Sequence of chain 1.B:
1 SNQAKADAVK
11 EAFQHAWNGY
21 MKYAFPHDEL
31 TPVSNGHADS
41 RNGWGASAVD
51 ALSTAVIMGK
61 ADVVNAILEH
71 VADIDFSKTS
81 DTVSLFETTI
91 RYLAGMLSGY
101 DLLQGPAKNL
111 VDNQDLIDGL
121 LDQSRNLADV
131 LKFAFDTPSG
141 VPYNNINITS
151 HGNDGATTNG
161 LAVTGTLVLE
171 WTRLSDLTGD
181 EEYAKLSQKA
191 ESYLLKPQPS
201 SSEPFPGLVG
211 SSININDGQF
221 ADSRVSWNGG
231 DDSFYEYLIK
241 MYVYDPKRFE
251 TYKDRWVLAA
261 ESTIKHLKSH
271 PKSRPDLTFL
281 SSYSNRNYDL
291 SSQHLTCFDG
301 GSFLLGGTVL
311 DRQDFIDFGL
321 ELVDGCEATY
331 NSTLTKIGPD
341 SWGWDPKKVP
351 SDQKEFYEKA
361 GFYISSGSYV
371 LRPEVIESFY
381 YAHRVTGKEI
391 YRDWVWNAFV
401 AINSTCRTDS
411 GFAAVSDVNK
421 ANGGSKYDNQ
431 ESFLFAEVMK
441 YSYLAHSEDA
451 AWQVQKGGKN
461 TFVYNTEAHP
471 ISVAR

Binding-site contacts:
Ligand atom C7 contacts residue ASP276 of chain 1.B at 3.4 Å.
Ligand atom C8 contacts residue TRP394 of chain 1.B at 3.0 Å (hydrophobic).
Ligand atom O5 contacts residue ALA328 of chain 1.B at 3.8 Å.
Ligand atom C3 contacts residue ASP324 of chain 1.B at 3.9 Å.
Ligand atom C1 contacts residue GLU327 of chain 1.B at 3.6 Å.
Ligand atom O7 contacts residue TRP394 of chain 1.B at 3.7 Å.
Ligand atom O6 contacts residue ASP324 of chain 1.B at 2.8 Å (salt-bridge).
Ligand atom C5 contacts residue ASN331 of chain 1.B at 3.7 Å.
Ligand atom C8 contacts residue ARG274 of chain 1.B at 2.9 Å.
Ligand atom C6 contacts residue LEU320 of chain 1.B at 3.9 Å (hydrophobic).
Ligand atom C7 contacts residue ASN331 of chain 1.B at 3.7 Å.
Ligand atom O7 contacts residue ASP276 of chain 1.B at 3.2 Å (salt-bridge).
Ligand atom C2 contacts residue GLU327 of chain 1.B at 3.7 Å.
Ligand atom C6 contacts residue ASP324 of chain 1.B at 3.4 Å.
Ligand atom O4 contacts residue ASP317 of chain 1.B at 3.8 Å.
Ligand atom O6 contacts residue LYS388 of chain 1.B at 3.7 Å.
Ligand atom C3 contacts residue ASN331 of chain 1.B at 3.8 Å.
Ligand atom C4 contacts residue TRP394 of chain 1.B at 4.0 Å (hydrophobic).
Ligand atom C6 contacts residue TRP394 of chain 1.B at 3.6 Å (hydrophobic).
Ligand atom C6 contacts residue ILE390 of chain 1.B at 3.5 Å (hydrophobic).
Ligand atom O4 contacts residue LEU320 of chain 1.B at 3.8 Å.
Ligand atom C6 contacts residue TYR391 of chain 1.B at 3.7 Å (hydrophobic).
Ligand atom C7 contacts residue TRP394 of chain 1.B at 3.5 Å (hydrophobic).
Ligand atom C2 contacts residue ASN331 of chain 1.B at 2.5 Å.
Ligand atom C8 contacts residue LEU277 of chain 1.B at 3.2 Å (hydrophobic).
Ligand atom O3 contacts residue TRP394 of chain 1.B at 3.7 Å.
Ligand atom O7 contacts residue GLU327 of chain 1.B at 4.0 Å.
Ligand atom O5 contacts residue GLU327 of chain 1.B at 3.5 Å.
Ligand atom O7 contacts residue ASN331 of chain 1.B at 3.9 Å.
Ligand atom C5 contacts residue ASP324 of chain 1.B at 3.7 Å.
Ligand atom N2 contacts residue ASN331 of chain 1.B at 2.9 Å (h-bond).
Ligand atom O4 contacts residue ASP324 of chain 1.B at 3.8 Å.
Ligand atom C6 contacts residue ALA328 of chain 1.B at 3.7 Å (hydrophobic).
Ligand atom O6 contacts residue THR386 of chain 1.B at 3.9 Å.
Ligand atom O5 contacts residue ASN331 of chain 1.B at 2.4 Å (h-bond).
Ligand atom C8 contacts residue ASP276 of chain 1.B at 3.2 Å.
Ligand atom O5 contacts residue TRP394 of chain 1.B at 3.7 Å.
Ligand atom O6 contacts residue ILE390 of chain 1.B at 3.8 Å.
Ligand atom C1 contacts residue ASN331 of chain 1.B at 1.5 Å.
Ligand atom C5 contacts residue TRP394 of chain 1.B at 3.8 Å (hydrophobic).

This protein binds this small molecule.
Small molecule (SMILES): CC(=O)N[C@H]1[C@H](O[C@H]2[C@H](O)[C@@H](NC(C)=O)CO[C@@H]2CO)O[C@H](CO)[C@@H](O[C@@H]2O[C@H](CO[C@H]3O[C@H](CO)[C@@H](O)[C@H](O)[C@@H]3O)[C@@H](O)[C@H](O[C@H]3O[C@H](CO)[C@@H](O)[C@H](O)[C@@H]3O)[C@@H]2O)[C@@H]1O